This small molecule binds to this protein.
Small molecule (SMILES): Nc1ncnc2c1ncn2[C@H]1C[C@H](O)[C@@H](COP(=O)(O)O)O1

Binding-site contacts:
Ligand atom N9 contacts residue PRO203 of chain 1.LA at 4.4 Å.
Ligand atom C4 contacts residue PRO203 of chain 1.LA at 4.2 Å (hydrophobic).
Ligand atom N6 contacts residue PRO415 of chain 1.LA at 4.2 Å.
Ligand atom C6 contacts residue PRO203 of chain 1.LA at 4.3 Å (hydrophobic).
Ligand atom C2 contacts residue ILE404 of chain 1.LA at 4.4 Å (hydrophobic).
Ligand atom N1 contacts residue PRO413 of chain 1.LA at 3.5 Å (h-bond).
Ligand atom C2' contacts residue PRO413 of chain 1.LA at 3.8 Å (hydrophobic).
Ligand atom C5 contacts residue PRO203 of chain 1.LA at 3.9 Å (hydrophobic).
Ligand atom C5 contacts residue PRO413 of chain 1.LA at 4.0 Å (hydrophobic).
Ligand atom C2 contacts residue GLY421 of chain 1.LA at 3.4 Å.
Ligand atom N9 contacts residue PRO413 of chain 1.LA at 4.3 Å.
Ligand atom N3 contacts residue PRO413 of chain 1.LA at 3.8 Å.
Ligand atom N6 contacts residue SER414 of chain 1.LA at 3.7 Å.
Ligand atom C8 contacts residue HIS412 of chain 1.LA at 3.4 Å.
Ligand atom N7 contacts residue SER414 of chain 1.LA at 3.6 Å.
Ligand atom C5 contacts residue SER414 of chain 1.LA at 3.9 Å.
Ligand atom N1 contacts residue VAL202 of chain 1.LA at 3.7 Å.
Ligand atom N7 contacts residue ASN391 of chain 1.LA at 3.9 Å.
Ligand atom C1' contacts residue PRO413 of chain 1.LA at 3.9 Å (hydrophobic).
Ligand atom N7 contacts residue HIS412 of chain 1.LA at 4.1 Å.
Ligand atom C6 contacts residue PRO413 of chain 1.LA at 3.8 Å (hydrophobic).
Ligand atom C2 contacts residue PRO413 of chain 1.LA at 3.5 Å (hydrophobic).
Ligand atom N6 contacts residue GLY421 of chain 1.LA at 3.3 Å (h-bond).
Ligand atom N6 contacts residue GLY419 of chain 1.LA at 3.5 Å (h-bond).
Ligand atom C6 contacts residue SER414 of chain 1.LA at 4.0 Å.
Ligand atom N1 contacts residue GLY421 of chain 1.LA at 3.1 Å (h-bond).
Ligand atom C8 contacts residue SER414 of chain 1.LA at 4.3 Å.
Ligand atom N7 contacts residue PRO203 of chain 1.LA at 4.0 Å.
Ligand atom O3' contacts residue PRO413 of chain 1.LA at 4.2 Å.
Ligand atom C4 contacts residue PRO413 of chain 1.LA at 4.0 Å (hydrophobic).
Ligand atom N1 contacts residue PHE420 of chain 1.LA at 4.2 Å.
Ligand atom C2 contacts residue VAL202 of chain 1.LA at 4.2 Å (hydrophobic).
Ligand atom C8 contacts residue PRO203 of chain 1.LA at 4.2 Å (hydrophobic).
Ligand atom C2' contacts residue HIS412 of chain 1.LA at 3.1 Å.
Ligand atom C6 contacts residue VAL202 of chain 1.LA at 4.2 Å (hydrophobic).
Ligand atom N6 contacts residue PHE420 of chain 1.LA at 3.7 Å.
Ligand atom C1' contacts residue HIS412 of chain 1.LA at 4.3 Å.
Ligand atom N9 contacts residue HIS412 of chain 1.LA at 4.3 Å.
Ligand atom C3' contacts residue HIS412 of chain 1.LA at 4.0 Å.
Ligand atom C6 contacts residue GLY421 of chain 1.LA at 3.6 Å.

Sequence of chain 1.LA:
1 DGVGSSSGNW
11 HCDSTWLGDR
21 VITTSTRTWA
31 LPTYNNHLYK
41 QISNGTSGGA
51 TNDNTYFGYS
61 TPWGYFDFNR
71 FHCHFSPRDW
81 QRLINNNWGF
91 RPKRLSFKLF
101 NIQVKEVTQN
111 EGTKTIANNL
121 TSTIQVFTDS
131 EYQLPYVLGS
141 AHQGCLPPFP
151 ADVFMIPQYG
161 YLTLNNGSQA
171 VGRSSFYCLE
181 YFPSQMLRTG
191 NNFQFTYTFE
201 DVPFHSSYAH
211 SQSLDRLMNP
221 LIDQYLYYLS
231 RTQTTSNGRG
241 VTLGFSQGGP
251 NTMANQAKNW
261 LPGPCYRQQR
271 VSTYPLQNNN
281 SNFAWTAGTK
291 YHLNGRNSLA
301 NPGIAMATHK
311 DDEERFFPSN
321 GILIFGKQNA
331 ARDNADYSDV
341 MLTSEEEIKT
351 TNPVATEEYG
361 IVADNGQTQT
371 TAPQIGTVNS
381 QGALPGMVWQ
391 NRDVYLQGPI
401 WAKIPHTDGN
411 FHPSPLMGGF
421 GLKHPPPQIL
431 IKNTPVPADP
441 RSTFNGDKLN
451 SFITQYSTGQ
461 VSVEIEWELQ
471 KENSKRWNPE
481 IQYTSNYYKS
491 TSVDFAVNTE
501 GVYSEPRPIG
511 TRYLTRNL